Sequence of chain 1.A:
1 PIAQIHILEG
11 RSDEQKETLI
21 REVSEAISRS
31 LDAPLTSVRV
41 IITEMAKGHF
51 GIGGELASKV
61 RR

Sequence of chain 1.B:
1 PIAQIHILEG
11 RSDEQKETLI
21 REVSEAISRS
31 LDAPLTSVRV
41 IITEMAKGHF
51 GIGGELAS

The small molecule below binds the protein below.
Small molecule (SMILES): O=C(O)C(=O)C=CCO

Sequence of chain 1.D:
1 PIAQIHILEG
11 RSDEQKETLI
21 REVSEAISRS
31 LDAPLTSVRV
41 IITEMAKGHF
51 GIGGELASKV

Binding-site contacts:
Ligand atom C05 contacts residue SER37 of chain 1.A at 4.4 Å.
Ligand atom C01 contacts residue PRO1 of chain 1.A at 1.3 Å (hydrophobic).
Ligand atom C05 contacts residue ILE52 of chain 1.B at 4.1 Å (hydrophobic).
Ligand atom O08 contacts residue PRO1 of chain 1.A at 3.2 Å.
Ligand atom O06 contacts residue SER37 of chain 1.A at 3.8 Å.
Ligand atom C04 contacts residue PHE50 of chain 1.B at 4.3 Å (hydrophobic).
Ligand atom C03 contacts residue PRO1 of chain 1.A at 3.5 Å (hydrophobic).
Ligand atom O06 contacts residue ARG39 of chain 1.D at 4.5 Å.
Ligand atom C01 contacts residue SER37 of chain 1.A at 4.5 Å.
Ligand atom C01 contacts residue ILE2 of chain 1.A at 3.8 Å (hydrophobic).
Ligand atom O07 contacts residue ILE52 of chain 1.B at 3.9 Å.
Ligand atom C02 contacts residue PRO1 of chain 1.A at 2.4 Å (hydrophobic).
Ligand atom C02 contacts residue PHE50 of chain 1.B at 4.3 Å (hydrophobic).
Ligand atom C04 contacts residue PRO1 of chain 1.A at 3.7 Å (hydrophobic).
Ligand atom C03 contacts residue PHE50 of chain 1.B at 3.9 Å (hydrophobic).
Ligand atom C02 contacts residue ILE2 of chain 1.A at 4.2 Å (hydrophobic).
Ligand atom C03 contacts residue SER37 of chain 1.A at 4.1 Å.
Ligand atom O06 contacts residue ILE52 of chain 1.B at 4.3 Å.
Ligand atom C02 contacts residue SER37 of chain 1.A at 3.5 Å.
Ligand atom C04 contacts residue SER37 of chain 1.A at 4.5 Å.